A protein and the small-molecule ligand that binds it are described below.
Small molecule (SMILES): O=P(O)(O)O[C@@H]1[C@H](O)[C@H](O)[C@@H](OP(=O)(O)O)[C@H](OP(=O)(O)O)[C@H]1O

Sequence of chain 1.B:
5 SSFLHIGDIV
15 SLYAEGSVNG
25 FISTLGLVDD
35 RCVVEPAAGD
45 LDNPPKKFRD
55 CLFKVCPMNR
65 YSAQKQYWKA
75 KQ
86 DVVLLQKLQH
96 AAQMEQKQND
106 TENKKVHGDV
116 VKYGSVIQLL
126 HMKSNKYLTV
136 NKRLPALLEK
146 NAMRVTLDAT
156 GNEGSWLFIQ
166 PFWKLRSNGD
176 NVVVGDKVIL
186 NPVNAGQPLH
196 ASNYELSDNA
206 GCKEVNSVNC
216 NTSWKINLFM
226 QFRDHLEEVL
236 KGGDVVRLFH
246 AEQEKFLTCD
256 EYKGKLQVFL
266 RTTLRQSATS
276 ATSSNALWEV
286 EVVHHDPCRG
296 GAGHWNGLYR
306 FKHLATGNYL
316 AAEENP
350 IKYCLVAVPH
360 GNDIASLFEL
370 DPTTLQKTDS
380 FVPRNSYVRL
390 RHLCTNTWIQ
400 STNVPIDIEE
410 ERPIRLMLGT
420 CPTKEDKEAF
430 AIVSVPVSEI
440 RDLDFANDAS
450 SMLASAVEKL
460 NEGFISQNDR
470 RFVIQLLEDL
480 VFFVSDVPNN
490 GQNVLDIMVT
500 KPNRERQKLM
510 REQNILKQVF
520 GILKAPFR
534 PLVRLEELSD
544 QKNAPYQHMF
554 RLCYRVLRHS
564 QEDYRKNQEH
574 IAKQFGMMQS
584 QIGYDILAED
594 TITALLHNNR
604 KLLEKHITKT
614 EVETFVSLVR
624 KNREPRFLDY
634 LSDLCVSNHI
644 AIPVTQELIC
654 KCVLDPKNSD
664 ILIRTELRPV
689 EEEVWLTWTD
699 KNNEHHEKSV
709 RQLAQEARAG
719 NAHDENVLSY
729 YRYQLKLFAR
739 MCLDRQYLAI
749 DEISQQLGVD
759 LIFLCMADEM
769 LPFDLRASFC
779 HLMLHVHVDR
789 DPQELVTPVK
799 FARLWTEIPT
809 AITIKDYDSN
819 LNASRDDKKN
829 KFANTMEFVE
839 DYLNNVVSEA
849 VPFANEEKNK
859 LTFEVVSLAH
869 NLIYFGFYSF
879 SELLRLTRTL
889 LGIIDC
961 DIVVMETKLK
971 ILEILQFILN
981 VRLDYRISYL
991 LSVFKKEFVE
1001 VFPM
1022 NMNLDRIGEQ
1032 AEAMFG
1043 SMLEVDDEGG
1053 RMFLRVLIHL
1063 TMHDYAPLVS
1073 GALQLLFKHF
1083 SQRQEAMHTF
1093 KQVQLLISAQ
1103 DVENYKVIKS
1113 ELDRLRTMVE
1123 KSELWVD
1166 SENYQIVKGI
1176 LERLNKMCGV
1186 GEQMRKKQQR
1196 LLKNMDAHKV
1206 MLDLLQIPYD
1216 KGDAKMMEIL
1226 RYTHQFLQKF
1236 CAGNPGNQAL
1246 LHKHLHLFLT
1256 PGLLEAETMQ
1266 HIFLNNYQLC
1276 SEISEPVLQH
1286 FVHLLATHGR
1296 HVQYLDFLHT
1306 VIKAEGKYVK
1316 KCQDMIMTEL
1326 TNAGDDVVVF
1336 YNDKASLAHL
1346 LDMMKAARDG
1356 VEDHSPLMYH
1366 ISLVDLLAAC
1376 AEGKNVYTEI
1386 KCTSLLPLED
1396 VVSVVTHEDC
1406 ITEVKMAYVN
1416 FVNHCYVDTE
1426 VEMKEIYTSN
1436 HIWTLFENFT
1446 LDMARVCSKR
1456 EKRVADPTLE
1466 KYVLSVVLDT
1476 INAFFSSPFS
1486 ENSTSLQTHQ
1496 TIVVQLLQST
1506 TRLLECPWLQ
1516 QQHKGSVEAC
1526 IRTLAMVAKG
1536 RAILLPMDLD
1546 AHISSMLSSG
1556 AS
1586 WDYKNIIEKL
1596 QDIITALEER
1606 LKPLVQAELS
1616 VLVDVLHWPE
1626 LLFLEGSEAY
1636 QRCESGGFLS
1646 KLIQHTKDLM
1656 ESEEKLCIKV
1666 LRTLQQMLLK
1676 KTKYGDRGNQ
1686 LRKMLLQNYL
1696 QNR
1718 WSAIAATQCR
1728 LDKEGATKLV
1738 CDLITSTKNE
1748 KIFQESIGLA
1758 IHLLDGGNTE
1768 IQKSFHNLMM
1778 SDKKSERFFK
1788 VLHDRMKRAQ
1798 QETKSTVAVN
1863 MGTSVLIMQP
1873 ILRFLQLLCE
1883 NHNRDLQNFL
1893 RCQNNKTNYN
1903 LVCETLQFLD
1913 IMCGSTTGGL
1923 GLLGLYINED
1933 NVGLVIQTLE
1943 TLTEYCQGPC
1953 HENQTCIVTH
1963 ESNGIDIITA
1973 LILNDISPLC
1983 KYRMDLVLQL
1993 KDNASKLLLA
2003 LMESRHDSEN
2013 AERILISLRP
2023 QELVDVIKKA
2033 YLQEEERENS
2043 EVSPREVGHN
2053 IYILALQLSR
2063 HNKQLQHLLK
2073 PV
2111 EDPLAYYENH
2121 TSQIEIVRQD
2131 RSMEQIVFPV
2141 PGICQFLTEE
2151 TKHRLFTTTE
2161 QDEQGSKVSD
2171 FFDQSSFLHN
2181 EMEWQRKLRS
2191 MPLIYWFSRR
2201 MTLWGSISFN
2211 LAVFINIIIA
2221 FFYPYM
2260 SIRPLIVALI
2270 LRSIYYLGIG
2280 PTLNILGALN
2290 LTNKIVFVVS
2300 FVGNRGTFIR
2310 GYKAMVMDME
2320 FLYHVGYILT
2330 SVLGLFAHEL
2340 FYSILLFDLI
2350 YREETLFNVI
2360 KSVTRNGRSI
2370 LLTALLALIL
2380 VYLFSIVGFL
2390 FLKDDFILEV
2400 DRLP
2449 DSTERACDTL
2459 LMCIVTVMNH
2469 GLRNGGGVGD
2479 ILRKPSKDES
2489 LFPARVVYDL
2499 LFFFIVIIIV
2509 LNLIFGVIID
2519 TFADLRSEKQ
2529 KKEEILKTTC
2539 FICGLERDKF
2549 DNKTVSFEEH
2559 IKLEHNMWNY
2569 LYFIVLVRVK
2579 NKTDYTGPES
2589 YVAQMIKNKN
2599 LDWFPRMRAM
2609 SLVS

Binding-site contacts:
Ligand atom C6 contacts residue ARG270 of chain 1.B at 4.4 Å.
Ligand atom C5 contacts residue ARG270 of chain 1.B at 3.5 Å.
Ligand atom O6 contacts residue TYR567 of chain 1.B at 4.2 Å.
Ligand atom O12 contacts residue ARG568 of chain 1.B at 4.0 Å.
Ligand atom O51 contacts residue TYR567 of chain 1.B at 2.9 Å (h-bond).
Ligand atom C4 contacts residue ARG270 of chain 1.B at 4.5 Å.
Ligand atom O51 contacts residue LYS569 of chain 1.B at 3.0 Å.
Ligand atom O41 contacts residue LYS569 of chain 1.B at 3.6 Å (salt-bridge).
Ligand atom O3 contacts residue ARG568 of chain 1.B at 3.5 Å (salt-bridge).
Ligand atom O52 contacts residue ARG270 of chain 1.B at 3.2 Å (salt-bridge).
Ligand atom P5 contacts residue TYR567 of chain 1.B at 3.6 Å.
Ligand atom O53 contacts residue TYR567 of chain 1.B at 3.3 Å (h-bond).
Ligand atom O42 contacts residue LEU269 of chain 1.B at 4.3 Å.
Ligand atom O51 contacts residue ARG510 of chain 1.B at 2.8 Å (salt-bridge).
Ligand atom O5 contacts residue LYS569 of chain 1.B at 3.7 Å.
Ligand atom O52 contacts residue LYS569 of chain 1.B at 4.3 Å.
Ligand atom P5 contacts residue ARG510 of chain 1.B at 4.2 Å.
Ligand atom P5 contacts residue LYS507 of chain 1.B at 4.0 Å.
Ligand atom O51 contacts residue LYS507 of chain 1.B at 4.1 Å.
Ligand atom O6 contacts residue ARG270 of chain 1.B at 4.2 Å.
Ligand atom O1 contacts residue ARG568 of chain 1.B at 4.1 Å.
Ligand atom O5 contacts residue TYR567 of chain 1.B at 4.1 Å.
Ligand atom O43 contacts residue ARG270 of chain 1.B at 4.2 Å.
Ligand atom O43 contacts residue LEU269 of chain 1.B at 4.5 Å.
Ligand atom O42 contacts residue ARG266 of chain 1.B at 4.4 Å.
Ligand atom O53 contacts residue ARG270 of chain 1.B at 2.6 Å (salt-bridge).
Ligand atom O43 contacts residue THR268 of chain 1.B at 3.6 Å.
Ligand atom P4 contacts residue ARG266 of chain 1.B at 3.8 Å.
Ligand atom O52 contacts residue LYS507 of chain 1.B at 3.6 Å.
Ligand atom O5 contacts residue ARG270 of chain 1.B at 3.7 Å.
Ligand atom O43 contacts residue ARG266 of chain 1.B at 2.5 Å (salt-bridge).
Ligand atom P5 contacts residue ARG270 of chain 1.B at 3.3 Å.
Ligand atom O4 contacts residue ARG270 of chain 1.B at 3.8 Å.
Ligand atom P5 contacts residue LYS569 of chain 1.B at 4.0 Å.
Ligand atom O53 contacts residue LYS507 of chain 1.B at 3.9 Å.
Ligand atom O41 contacts residue ARG266 of chain 1.B at 3.9 Å.